Sequence of chain 1.A:
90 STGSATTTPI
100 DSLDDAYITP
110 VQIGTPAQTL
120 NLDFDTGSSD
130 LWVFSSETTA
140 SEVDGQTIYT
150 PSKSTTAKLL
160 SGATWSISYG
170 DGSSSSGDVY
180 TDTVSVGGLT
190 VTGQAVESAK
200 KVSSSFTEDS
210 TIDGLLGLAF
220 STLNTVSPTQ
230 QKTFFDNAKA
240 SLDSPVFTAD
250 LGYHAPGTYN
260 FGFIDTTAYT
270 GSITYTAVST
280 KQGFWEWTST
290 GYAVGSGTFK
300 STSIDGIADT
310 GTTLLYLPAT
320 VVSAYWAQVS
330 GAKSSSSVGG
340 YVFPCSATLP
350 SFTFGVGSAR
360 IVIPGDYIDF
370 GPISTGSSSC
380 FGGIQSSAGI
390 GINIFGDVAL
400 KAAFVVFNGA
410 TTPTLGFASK

Binding-site contacts:
Ligand atom C02 contacts residue U1H1 of chain 1.G at 3.3 Å.
Ligand atom C04 contacts residue GLY126 of chain 1.A at 3.1 Å.
Ligand atom F09 contacts residue ILE389 of chain 1.A at 3.9 Å.
Ligand atom C02 contacts residue ASP124 of chain 1.A at 3.3 Å.
Ligand atom C04 contacts residue DMS1 of chain 1.F at 4.0 Å.
Ligand atom N01 contacts residue GLY310 of chain 1.A at 3.8 Å.
Ligand atom N01 contacts residue U1H1 of chain 1.G at 2.8 Å (h-bond).
Ligand atom C12 contacts residue ASP308 of chain 1.A at 4.0 Å.
Ligand atom C02 contacts residue ASP308 of chain 1.A at 3.5 Å.
Ligand atom F08 contacts residue ILE389 of chain 1.A at 4.2 Å.
Ligand atom N01 contacts residue GLY126 of chain 1.A at 3.8 Å.
Ligand atom C03 contacts residue DMS1 of chain 1.F at 3.8 Å.
Ligand atom C03 contacts residue U1H1 of chain 1.G at 4.0 Å.
Ligand atom C11 contacts residue GLY169 of chain 1.A at 3.4 Å.
Ligand atom C12 contacts residue U1H1 of chain 1.G at 3.7 Å.
Ligand atom C04 contacts residue PHE283 of chain 1.A at 3.9 Å (hydrophobic).
Ligand atom C02 contacts residue DMS1 of chain 1.F at 4.2 Å.
Ligand atom C06 contacts residue GLY169 of chain 1.A at 4.2 Å.
Ligand atom N01 contacts residue ASP308 of chain 1.A at 2.7 Å (salt-bridge).
Ligand atom N01 contacts residue ASP124 of chain 1.A at 2.7 Å (salt-bridge).
Ligand atom C07 contacts residue DMS1 of chain 1.E at 4.1 Å.
Ligand atom C03 contacts residue GLY126 of chain 1.A at 3.6 Å.
Ligand atom C05 contacts residue DMS1 of chain 1.F at 4.1 Å.
Ligand atom F08 contacts residue ILE393 of chain 1.A at 3.6 Å.
Ligand atom C03 contacts residue ASP308 of chain 1.A at 3.4 Å.
Ligand atom C05 contacts residue GLY126 of chain 1.A at 4.1 Å.
Ligand atom F10 contacts residue DMS1 of chain 1.F at 3.9 Å.
Ligand atom F09 contacts residue GLY169 of chain 1.A at 3.4 Å.
Ligand atom C02 contacts residue SER127 of chain 1.A at 4.1 Å.
Ligand atom C12 contacts residue DMS1 of chain 1.F at 4.0 Å.
Ligand atom C04 contacts residue ASP308 of chain 1.A at 3.6 Å.
Ligand atom N01 contacts residue THR311 of chain 1.A at 3.8 Å.
Ligand atom C05 contacts residue PHE283 of chain 1.A at 3.8 Å (hydrophobic).
Ligand atom C12 contacts residue GLY169 of chain 1.A at 3.8 Å.
Ligand atom C07 contacts residue GLY169 of chain 1.A at 4.2 Å.
Ligand atom C02 contacts residue GLY126 of chain 1.A at 3.4 Å.
Ligand atom F08 contacts residue ILE391 of chain 1.A at 3.2 Å.
Ligand atom C11 contacts residue DMS1 of chain 1.E at 3.8 Å.
Ligand atom F09 contacts residue DMS1 of chain 1.E at 3.1 Å.
Ligand atom C05 contacts residue ILE306 of chain 1.A at 4.1 Å (hydrophobic).

This protein binds this small molecule.
Small molecule (SMILES): NCc1ccc(C(F)(F)F)cc1